The protein below binds the small molecule below.
Small molecule (SMILES): C[C@@H](NC(=O)c1ncnc(N)c1Cl)c1ncc(C(=O)Nc2cc(C(F)(F)F)c(Cl)cn2)s1

Sequence of chain 1.A:
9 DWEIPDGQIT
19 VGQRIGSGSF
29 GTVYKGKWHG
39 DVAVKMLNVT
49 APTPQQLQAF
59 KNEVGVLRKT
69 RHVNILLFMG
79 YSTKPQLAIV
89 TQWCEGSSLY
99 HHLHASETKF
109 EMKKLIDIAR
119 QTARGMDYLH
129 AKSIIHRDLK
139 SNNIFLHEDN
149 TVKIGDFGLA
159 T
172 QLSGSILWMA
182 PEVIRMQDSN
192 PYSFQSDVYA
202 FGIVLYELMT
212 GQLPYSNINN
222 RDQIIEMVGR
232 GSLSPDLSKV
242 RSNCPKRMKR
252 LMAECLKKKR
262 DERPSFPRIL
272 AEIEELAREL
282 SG

Binding-site contacts:
Ligand atom S28 contacts residue LEU74 of chain 1.A at 3.6 Å.
Ligand atom C09 contacts residue THR89 of chain 1.A at 3.6 Å.
Ligand atom C16 contacts residue ASP154 of chain 1.A at 3.7 Å.
Ligand atom C29 contacts residue LYS43 of chain 1.A at 3.4 Å.
Ligand atom C07 contacts residue ALA41 of chain 1.A at 3.7 Å (hydrophobic).
Ligand atom N15 contacts residue LEU65 of chain 1.A at 3.5 Å.
Ligand atom C26 contacts residue LEU65 of chain 1.A at 3.5 Å (hydrophobic).
Ligand atom F24 contacts residue HIS134 of chain 1.A at 3.0 Å.
Ligand atom C29 contacts residue THR89 of chain 1.A at 3.6 Å.
Ligand atom N03 contacts residue CYS92 of chain 1.A at 3.2 Å (h-bond).
Ligand atom O27 contacts residue GLY153 of chain 1.A at 3.5 Å.
Ligand atom C12 contacts residue GLU61 of chain 1.A at 3.3 Å.
Ligand atom N17 contacts residue ASP154 of chain 1.A at 3.3 Å.
Ligand atom N11 contacts residue THR89 of chain 1.A at 3.6 Å.
Ligand atom C06 contacts residue ALA41 of chain 1.A at 3.6 Å (hydrophobic).
Ligand atom C13 contacts residue LYS43 of chain 1.A at 3.7 Å.
Ligand atom C04 contacts residue GLN90 of chain 1.A at 3.1 Å.
Ligand atom F25 contacts residue ILE152 of chain 1.A at 3.3 Å.
Ligand atom F25 contacts residue GLY153 of chain 1.A at 3.6 Å.
Ligand atom C29 contacts residue ILE87 of chain 1.A at 3.3 Å (hydrophobic).
Ligand atom N05 contacts residue ALA41 of chain 1.A at 3.7 Å.
Ligand atom F25 contacts residue ILE73 of chain 1.A at 3.4 Å.
Ligand atom N08 contacts residue ALA41 of chain 1.A at 3.4 Å.
Ligand atom N05 contacts residue THR89 of chain 1.A at 3.7 Å.
Ligand atom C12 contacts residue LYS43 of chain 1.A at 3.2 Å.
Ligand atom C14 contacts residue ASP154 of chain 1.A at 3.4 Å.
Ligand atom N05 contacts residue GLN90 of chain 1.A at 3.3 Å (h-bond).
Ligand atom O30 contacts residue VAL31 of chain 1.A at 3.4 Å.
Ligand atom C04 contacts residue CYS92 of chain 1.A at 3.5 Å (hydrophobic).
Ligand atom C29 contacts residue ALA41 of chain 1.A at 3.2 Å (hydrophobic).
Ligand atom N01 contacts residue CYS92 of chain 1.A at 3.4 Å (h-bond).
Ligand atom N15 contacts residue GLU61 of chain 1.A at 3.0 Å (salt-bridge).
Ligand atom C18 contacts residue ASP154 of chain 1.A at 3.5 Å.
Ligand atom N11 contacts residue LYS43 of chain 1.A at 3.4 Å.
Ligand atom O27 contacts residue ASP154 of chain 1.A at 2.5 Å (salt-bridge).
Ligand atom N08 contacts residue THR89 of chain 1.A at 2.9 Å (h-bond).
Ligand atom N11 contacts residue ILE87 of chain 1.A at 3.6 Å.
Ligand atom C14 contacts residue GLU61 of chain 1.A at 3.6 Å.
Ligand atom C26 contacts residue ASP154 of chain 1.A at 3.7 Å.
Ligand atom F23 contacts residue LEU127 of chain 1.A at 3.5 Å.